Sequence of chain 1.A:
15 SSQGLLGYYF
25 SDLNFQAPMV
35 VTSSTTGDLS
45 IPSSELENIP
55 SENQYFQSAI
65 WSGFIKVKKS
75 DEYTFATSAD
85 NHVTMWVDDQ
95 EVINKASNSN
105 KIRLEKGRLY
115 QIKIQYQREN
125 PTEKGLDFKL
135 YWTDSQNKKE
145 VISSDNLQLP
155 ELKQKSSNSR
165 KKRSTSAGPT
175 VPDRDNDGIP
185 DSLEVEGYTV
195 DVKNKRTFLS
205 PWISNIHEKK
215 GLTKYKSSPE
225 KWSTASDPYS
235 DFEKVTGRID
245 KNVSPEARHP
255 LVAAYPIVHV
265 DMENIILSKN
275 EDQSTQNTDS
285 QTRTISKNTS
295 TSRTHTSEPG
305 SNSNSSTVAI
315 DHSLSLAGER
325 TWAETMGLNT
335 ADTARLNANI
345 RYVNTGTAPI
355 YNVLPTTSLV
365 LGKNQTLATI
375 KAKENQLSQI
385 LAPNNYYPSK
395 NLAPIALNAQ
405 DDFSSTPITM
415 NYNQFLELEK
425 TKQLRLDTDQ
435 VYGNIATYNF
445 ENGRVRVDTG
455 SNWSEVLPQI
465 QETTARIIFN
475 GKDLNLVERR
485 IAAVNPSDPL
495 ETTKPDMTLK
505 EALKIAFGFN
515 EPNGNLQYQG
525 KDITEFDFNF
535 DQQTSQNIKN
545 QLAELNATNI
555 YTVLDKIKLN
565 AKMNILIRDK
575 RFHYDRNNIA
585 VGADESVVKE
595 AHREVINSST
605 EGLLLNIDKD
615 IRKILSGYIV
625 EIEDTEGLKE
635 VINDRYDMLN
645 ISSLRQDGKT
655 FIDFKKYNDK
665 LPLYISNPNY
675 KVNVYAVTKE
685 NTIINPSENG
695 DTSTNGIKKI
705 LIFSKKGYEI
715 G

Binding-site contacts:
Ligand atom O2 contacts residue ALA313 of chain 1.A at 3.8 Å.
Ligand atom O1 contacts residue ILE583 of chain 1.A at 4.2 Å.
Ligand atom C3 contacts residue THR311 of chain 1.A at 4.0 Å.
Ligand atom C2 contacts residue ALA313 of chain 1.A at 3.8 Å (hydrophobic).
Ligand atom C2 contacts residue SER296 of chain 1.A at 4.5 Å.
Ligand atom O1 contacts residue SER294 of chain 1.A at 3.5 Å (h-bond).
Ligand atom O1 contacts residue THR295 of chain 1.A at 4.5 Å.
Ligand atom C1 contacts residue THR311 of chain 1.A at 3.8 Å.
Ligand atom C2 contacts residue VAL312 of chain 1.A at 4.3 Å (hydrophobic).
Ligand atom C3 contacts residue GLN427 of chain 1.A at 4.2 Å.
Ligand atom O1 contacts residue SER296 of chain 1.A at 3.1 Å (h-bond).
Ligand atom C2 contacts residue THR311 of chain 1.A at 3.4 Å.
Ligand atom C1 contacts residue SER296 of chain 1.A at 3.7 Å.
Ligand atom C1 contacts residue THR295 of chain 1.A at 4.0 Å.
Ligand atom C1 contacts residue SER294 of chain 1.A at 3.0 Å.
Ligand atom O2 contacts residue ILE583 of chain 1.A at 3.8 Å.
Ligand atom C3 contacts residue ALA313 of chain 1.A at 4.3 Å (hydrophobic).
Ligand atom C2 contacts residue SER294 of chain 1.A at 3.8 Å.
Ligand atom C3 contacts residue ILE583 of chain 1.A at 3.8 Å (hydrophobic).
Ligand atom C2 contacts residue ILE583 of chain 1.A at 3.9 Å (hydrophobic).
Ligand atom C1 contacts residue ALA313 of chain 1.A at 4.0 Å (hydrophobic).

The protein below binds the small molecule below.
Small molecule (SMILES): COCCO